This small molecule binds to this protein.
Small molecule (SMILES): Cc1c(C(=O)c2c[nH]n(C)c2=O)ccc(S(C)(=O)=O)c1C1=NOCC1

Sequence of chain 2.A:
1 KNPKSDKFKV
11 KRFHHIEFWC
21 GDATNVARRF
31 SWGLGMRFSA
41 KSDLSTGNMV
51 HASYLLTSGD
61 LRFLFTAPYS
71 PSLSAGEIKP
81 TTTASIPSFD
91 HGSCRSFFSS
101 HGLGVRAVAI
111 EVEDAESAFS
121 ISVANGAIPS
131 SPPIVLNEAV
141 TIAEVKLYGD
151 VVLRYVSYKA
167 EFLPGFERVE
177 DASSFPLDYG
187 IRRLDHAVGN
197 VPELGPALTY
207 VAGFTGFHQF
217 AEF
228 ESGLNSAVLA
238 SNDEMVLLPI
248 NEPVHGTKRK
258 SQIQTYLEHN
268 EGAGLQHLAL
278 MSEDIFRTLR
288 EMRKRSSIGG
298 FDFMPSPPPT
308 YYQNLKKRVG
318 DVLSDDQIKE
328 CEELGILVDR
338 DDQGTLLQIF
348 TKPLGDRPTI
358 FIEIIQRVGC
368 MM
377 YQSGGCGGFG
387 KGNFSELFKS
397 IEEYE

Binding-site contacts:
Ligand atom C11 contacts residue CO1 of chain 2.B at 3.1 Å.
Ligand atom C07 contacts residue HIS274 of chain 2.A at 3.6 Å.
Ligand atom O22 contacts residue ASN389 of chain 2.A at 3.4 Å.
Ligand atom C02 contacts residue PHE347 of chain 2.A at 3.3 Å (hydrophobic).
Ligand atom O24 contacts residue HIS192 of chain 2.A at 2.8 Å (h-bond).
Ligand atom O20 contacts residue GLU360 of chain 2.A at 2.7 Å (salt-bridge).
Ligand atom C18 contacts residue MET301 of chain 2.A at 3.6 Å (hydrophobic).
Ligand atom C07 contacts residue PHE347 of chain 2.A at 3.5 Å (hydrophobic).
Ligand atom C10 contacts residue PHE385 of chain 2.A at 3.3 Å (hydrophobic).
Ligand atom O20 contacts residue HIS274 of chain 2.A at 3.0 Å (h-bond).
Ligand atom C05 contacts residue PHE347 of chain 2.A at 3.4 Å (hydrophobic).
Ligand atom O21 contacts residue PHE390 of chain 2.A at 3.7 Å.
Ligand atom C06 contacts residue PHE347 of chain 2.A at 3.1 Å (hydrophobic).
Ligand atom C12 contacts residue PHE385 of chain 2.A at 3.6 Å (hydrophobic).
Ligand atom C15 contacts residue CO1 of chain 2.B at 2.9 Å.
Ligand atom C04 contacts residue PHE347 of chain 2.A at 3.4 Å (hydrophobic).
Ligand atom O24 contacts residue VAL194 of chain 2.A at 3.7 Å.
Ligand atom C01 contacts residue PHE385 of chain 2.A at 3.7 Å (hydrophobic).
Ligand atom C25 contacts residue PRO246 of chain 2.A at 3.3 Å (hydrophobic).
Ligand atom C10 contacts residue HIS274 of chain 2.A at 3.7 Å.
Ligand atom C02 contacts residue GLN345 of chain 2.A at 3.5 Å.
Ligand atom C02 contacts residue PHE385 of chain 2.A at 3.1 Å (hydrophobic).
Ligand atom C03 contacts residue GLN345 of chain 2.A at 3.5 Å.
Ligand atom C03 contacts residue PHE347 of chain 2.A at 3.5 Å (hydrophobic).
Ligand atom C02 contacts residue GLY386 of chain 2.A at 3.8 Å.
Ligand atom C25 contacts residue PHE385 of chain 2.A at 3.7 Å (hydrophobic).
Ligand atom C11 contacts residue PHE385 of chain 2.A at 3.3 Å (hydrophobic).
Ligand atom O20 contacts residue CO1 of chain 2.B at 1.8 Å.
Ligand atom O20 contacts residue PHE385 of chain 2.A at 3.7 Å.
Ligand atom O24 contacts residue CO1 of chain 2.B at 2.0 Å.
Ligand atom N14 contacts residue PHE385 of chain 2.A at 3.4 Å.
Ligand atom O24 contacts residue PHE385 of chain 2.A at 3.7 Å.
Ligand atom C15 contacts residue PHE385 of chain 2.A at 3.5 Å (hydrophobic).
Ligand atom C01 contacts residue PHE347 of chain 2.A at 3.0 Å (hydrophobic).
Ligand atom O22 contacts residue LEU334 of chain 2.A at 3.5 Å.
Ligand atom O24 contacts residue HIS274 of chain 2.A at 3.2 Å (h-bond).
Ligand atom O20 contacts residue PHE347 of chain 2.A at 3.4 Å.
Ligand atom C10 contacts residue CO1 of chain 2.B at 2.7 Å.
Ligand atom C03 contacts residue GLY386 of chain 2.A at 3.6 Å.
Ligand atom O22 contacts residue LEU393 of chain 2.A at 3.6 Å.